Sequence of chain 1.A:
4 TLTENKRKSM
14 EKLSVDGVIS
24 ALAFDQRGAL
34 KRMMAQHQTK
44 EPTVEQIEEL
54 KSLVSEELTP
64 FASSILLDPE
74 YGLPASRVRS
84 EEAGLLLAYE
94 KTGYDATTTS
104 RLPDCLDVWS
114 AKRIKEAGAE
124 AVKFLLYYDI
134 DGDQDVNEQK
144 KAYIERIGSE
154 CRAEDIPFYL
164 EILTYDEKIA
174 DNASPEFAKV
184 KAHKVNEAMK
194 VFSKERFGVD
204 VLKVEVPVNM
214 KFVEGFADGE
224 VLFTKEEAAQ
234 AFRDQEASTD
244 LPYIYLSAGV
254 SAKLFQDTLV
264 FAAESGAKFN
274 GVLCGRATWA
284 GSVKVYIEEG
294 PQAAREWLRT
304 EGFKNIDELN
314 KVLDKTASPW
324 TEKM

The small molecule below binds the protein below.
Small molecule (SMILES): O=P(O)(O)OC[C@@H](O)[C@@H](O)[C@H](O)[C@H](O)COP(=O)(O)O

Binding-site contacts:
Ligand atom O62 contacts residue THR95 of chain 1.A at 3.7 Å.
Ligand atom O63 contacts residue ALA32 of chain 1.A at 2.7 Å (h-bond).
Ligand atom C6 contacts residue GLN29 of chain 1.A at 3.7 Å.
Ligand atom O4 contacts residue GLU164 of chain 1.A at 2.4 Å (salt-bridge).
Ligand atom O63 contacts residue THR95 of chain 1.A at 2.8 Å (h-bond).
Ligand atom P1 contacts residue ARG279 of chain 1.A at 3.5 Å.
Ligand atom C1 contacts residue ALA26 of chain 1.A at 3.8 Å (hydrophobic).
Ligand atom O12 contacts residue GLN29 of chain 1.A at 3.4 Å (h-bond).
Ligand atom C4 contacts residue ARG279 of chain 1.A at 3.8 Å.
Ligand atom O13 contacts residue ARG279 of chain 1.A at 2.8 Å (salt-bridge).
Ligand atom O11 contacts residue CYS277 of chain 1.A at 3.6 Å.
Ligand atom O63 contacts residue GLY31 of chain 1.A at 2.5 Å (h-bond).
Ligand atom O11 contacts residue LEU276 of chain 1.A at 3.3 Å (h-bond).
Ligand atom O12 contacts residue ARG279 of chain 1.A at 2.7 Å (salt-bridge).
Ligand atom O12 contacts residue SER250 of chain 1.A at 3.5 Å (h-bond).
Ligand atom O61 contacts residue THR95 of chain 1.A at 2.6 Å (h-bond).
Ligand atom O63 contacts residue GLN29 of chain 1.A at 3.8 Å.
Ligand atom P1 contacts residue SER250 of chain 1.A at 3.7 Å.
Ligand atom O6 contacts residue GLN29 of chain 1.A at 3.5 Å.
Ligand atom P6 contacts residue THR95 of chain 1.A at 3.1 Å.
Ligand atom O5 contacts residue LEU128 of chain 1.A at 3.1 Å.
Ligand atom O2 contacts residue GLU164 of chain 1.A at 3.4 Å (salt-bridge).
Ligand atom O4 contacts residue LEU128 of chain 1.A at 3.5 Å.
Ligand atom O2 contacts residue ARG279 of chain 1.A at 3.7 Å.
Ligand atom O12 contacts residue GLY278 of chain 1.A at 3.8 Å.
Ligand atom C6 contacts residue ALA32 of chain 1.A at 3.6 Å (hydrophobic).
Ligand atom O4 contacts residue LEU166 of chain 1.A at 3.5 Å.
Ligand atom C4 contacts residue GLU164 of chain 1.A at 3.6 Å.
Ligand atom C2 contacts residue LYS206 of chain 1.A at 3.6 Å.
Ligand atom O11 contacts residue SER250 of chain 1.A at 3.2 Å (h-bond).
Ligand atom O1 contacts residue GLN29 of chain 1.A at 2.9 Å (h-bond).
Ligand atom C2 contacts residue GLU164 of chain 1.A at 3.4 Å.
Ligand atom O3 contacts residue GLU164 of chain 1.A at 3.7 Å.
Ligand atom C1 contacts residue LYS206 of chain 1.A at 3.4 Å.
Ligand atom O3 contacts residue ASP28 of chain 1.A at 3.2 Å (salt-bridge).
Ligand atom P6 contacts residue ALA32 of chain 1.A at 3.8 Å.
Ligand atom O13 contacts residue ALA251 of chain 1.A at 3.0 Å (h-bond).
Ligand atom O11 contacts residue GLY278 of chain 1.A at 3.0 Å (h-bond).
Ligand atom P1 contacts residue GLN29 of chain 1.A at 3.8 Å.
Ligand atom O63 contacts residue ARG30 of chain 1.A at 2.8 Å (salt-bridge).